The small molecule below binds the protein below.
Small molecule (SMILES): Nc1ncnc2c1ncn2[C@@H]1O[C@H](CO[P](=O)(O)O[C@H]2[C@@H](O)[C@H](n3cnc4c(N)ncnc43)O[C@@H]2CO[P](=O)(O)O[C@H]2[C@@H](O)[C@H](n3cnc4c(N)ncnc43)O[C@@H]2CO)[C@@H](O)[C@H]1O

Binding-site contacts:
Ligand atom O2' contacts residue GLY67 of chain 45.B at 3.3 Å (h-bond).
Ligand atom P contacts residue ARG208 of chain 44.C at 4.5 Å.
Ligand atom O2' contacts residue ALA66 of chain 45.B at 3.6 Å.
Ligand atom OP1 contacts residue ARG208 of chain 44.C at 4.1 Å.
Ligand atom O2' contacts residue ARG208 of chain 45.B at 4.1 Å.
Ligand atom N3 contacts residue ARG65 of chain 45.B at 4.1 Å.
Ligand atom OP2 contacts residue ARG208 of chain 44.C at 4.4 Å.
Ligand atom O5' contacts residue ARG208 of chain 44.C at 4.0 Å.
Ligand atom O2' contacts residue ARG65 of chain 45.B at 4.3 Å.
Ligand atom C1' contacts residue GLY67 of chain 45.B at 4.4 Å.
Ligand atom OP1 contacts residue SER211 of chain 45.B at 4.3 Å.
Ligand atom OP1 contacts residue ARG208 of chain 45.B at 4.1 Å.

Sequence of chain 45.B:
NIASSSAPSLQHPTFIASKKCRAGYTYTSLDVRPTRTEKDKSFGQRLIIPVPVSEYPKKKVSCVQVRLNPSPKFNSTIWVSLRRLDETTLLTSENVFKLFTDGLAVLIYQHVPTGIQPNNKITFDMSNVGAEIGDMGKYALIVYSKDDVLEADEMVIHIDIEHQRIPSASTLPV

Sequence of chain 44.C:
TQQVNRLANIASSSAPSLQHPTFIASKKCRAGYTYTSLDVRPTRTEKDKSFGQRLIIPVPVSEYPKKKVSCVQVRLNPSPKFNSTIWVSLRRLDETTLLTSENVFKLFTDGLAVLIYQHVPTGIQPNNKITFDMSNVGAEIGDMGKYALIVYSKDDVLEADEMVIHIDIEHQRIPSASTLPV